The protein below binds the small molecule below.
Small molecule (SMILES): CC(=O)N[C@H]1[C@H](O[C@H]2[C@H](O)[C@@H](NC(C)=O)CO[C@@H]2CO)O[C@H](CO)[C@@H](O)[C@@H]1O

Binding-site contacts:
Ligand atom O7 contacts residue ASN280 of chain 53.E at 4.4 Å.
Ligand atom C8 contacts residue GLY296 of chain 53.E at 4.4 Å.
Ligand atom C1 contacts residue ASN280 of chain 53.E at 1.4 Å.
Ligand atom C2 contacts residue ASN280 of chain 53.E at 2.5 Å.
Ligand atom N2 contacts residue ASN280 of chain 53.E at 2.9 Å (h-bond).
Ligand atom C8 contacts residue ARG324 of chain 53.E at 4.2 Å.
Ligand atom O5 contacts residue ASN280 of chain 53.E at 2.4 Å (h-bond).
Ligand atom C5 contacts residue ASN280 of chain 53.E at 3.7 Å.
Ligand atom C7 contacts residue ASN280 of chain 53.E at 3.9 Å.
Ligand atom C3 contacts residue ASN280 of chain 53.E at 3.8 Å.
Ligand atom C4 contacts residue ASN280 of chain 53.E at 4.2 Å.

Sequence of chain 53.E:
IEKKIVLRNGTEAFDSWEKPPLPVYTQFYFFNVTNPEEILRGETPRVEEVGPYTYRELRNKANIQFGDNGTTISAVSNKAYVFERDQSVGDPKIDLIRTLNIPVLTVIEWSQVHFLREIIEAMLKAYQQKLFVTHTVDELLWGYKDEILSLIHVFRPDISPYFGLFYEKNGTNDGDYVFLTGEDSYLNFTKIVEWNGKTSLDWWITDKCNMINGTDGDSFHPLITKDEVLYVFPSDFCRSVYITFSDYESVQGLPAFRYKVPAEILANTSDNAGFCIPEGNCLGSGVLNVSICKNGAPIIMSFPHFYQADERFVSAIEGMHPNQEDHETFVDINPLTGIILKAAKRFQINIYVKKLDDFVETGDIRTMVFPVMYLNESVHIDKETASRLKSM